Binding-site contacts:
Ligand atom C7 contacts residue ARG29 of chain 1.B at 3.9 Å.
Ligand atom C5 contacts residue GLU84 of chain 1.B at 3.6 Å.
Ligand atom N8 contacts residue ARG29 of chain 1.B at 3.0 Å (salt-bridge).
Ligand atom C7 contacts residue THR30 of chain 1.B at 3.9 Å.
Ligand atom C12 contacts residue ARG29 of chain 1.B at 3.8 Å.
Ligand atom C6 contacts residue ARG29 of chain 1.B at 3.2 Å.
Ligand atom C4 contacts residue GLU84 of chain 1.B at 4.0 Å.
Ligand atom O20 contacts residue LYS80 of chain 1.B at 3.3 Å (salt-bridge).
Ligand atom C1 contacts residue TYR26 of chain 1.B at 4.4 Å (hydrophobic).
Ligand atom N3 contacts residue ARG29 of chain 1.B at 4.0 Å.
Ligand atom C4 contacts residue ARG29 of chain 1.B at 3.8 Å.
Ligand atom C9 contacts residue ARG29 of chain 1.B at 3.2 Å.
Ligand atom C9 contacts residue THR30 of chain 1.B at 4.2 Å.
Ligand atom C6 contacts residue TYR26 of chain 1.B at 3.7 Å (hydrophobic).
Ligand atom O20 contacts residue GLU84 of chain 1.B at 3.1 Å (salt-bridge).
Ligand atom O13 contacts residue ARG29 of chain 1.B at 4.4 Å.
Ligand atom C5 contacts residue LYS80 of chain 1.B at 4.5 Å.
Ligand atom O15 contacts residue LYS21 of chain 1.B at 4.5 Å.
Ligand atom O19 contacts residue GLU84 of chain 1.B at 4.4 Å.
Ligand atom O18 contacts residue ILE83 of chain 1.B at 4.2 Å.
Ligand atom O14 contacts residue LYS21 of chain 1.B at 4.4 Å.
Ligand atom C6 contacts residue THR30 of chain 1.B at 4.5 Å.
Ligand atom O17 contacts residue ILE83 of chain 1.B at 3.9 Å.
Ligand atom C5 contacts residue ARG29 of chain 1.B at 3.2 Å.
Ligand atom O18 contacts residue GLU84 of chain 1.B at 4.4 Å.
Ligand atom O19 contacts residue EDO1 of chain 1.TA at 3.9 Å.
Ligand atom O20 contacts residue EDO1 of chain 1.TA at 3.6 Å (h-bond).
Ligand atom O20 contacts residue ARG29 of chain 1.B at 3.6 Å.
Ligand atom O15 contacts residue VAL33 of chain 1.B at 4.2 Å.
Ligand atom C5 contacts residue EDO1 of chain 1.TA at 4.1 Å.
Ligand atom C11 contacts residue ARG29 of chain 1.B at 3.9 Å.
Ligand atom C7 contacts residue TYR26 of chain 1.B at 4.4 Å (hydrophobic).
Ligand atom O14 contacts residue ARG29 of chain 1.B at 3.6 Å (salt-bridge).
Ligand atom O14 contacts residue EDO1 of chain 1.TA at 4.2 Å.
Ligand atom O18 contacts residue TYR26 of chain 1.B at 3.2 Å.
Ligand atom O17 contacts residue GLU84 of chain 1.B at 4.3 Å.
Ligand atom O19 contacts residue ARG29 of chain 1.B at 3.1 Å (salt-bridge).
Ligand atom O16 contacts residue THR30 of chain 1.B at 4.0 Å.
Ligand atom C1 contacts residue ILE83 of chain 1.B at 4.4 Å (hydrophobic).
Ligand atom O13 contacts residue LYS21 of chain 1.B at 3.9 Å.

Sequence of chain 1.B:
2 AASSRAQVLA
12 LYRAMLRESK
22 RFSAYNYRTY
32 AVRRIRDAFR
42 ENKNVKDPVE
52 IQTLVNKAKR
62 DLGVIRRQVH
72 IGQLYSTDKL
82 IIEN

A small-molecule ligand and the protein it binds are described below.
Small molecule (SMILES): O=C(O)CN(CCN(CC(=O)O)CC(=O)O)CC(=O)O